This small molecule binds to this protein.
Small molecule (SMILES): O=P(O)(O)O[C@@H]1C(O)[C@H](OP(=O)(O)O)[C@@H](OP(=O)(O)O)C(O)[C@H]1OP(=O)(O)O

Sequence of chain 1.A:
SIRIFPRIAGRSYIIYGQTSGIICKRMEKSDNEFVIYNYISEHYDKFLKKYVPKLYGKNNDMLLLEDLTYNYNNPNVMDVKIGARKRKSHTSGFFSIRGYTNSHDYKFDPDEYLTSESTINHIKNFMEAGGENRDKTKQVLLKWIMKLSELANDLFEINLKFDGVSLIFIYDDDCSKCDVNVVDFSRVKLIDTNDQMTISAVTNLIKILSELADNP

Binding-site contacts:
Ligand atom O35 contacts residue LYS112 of chain 1.A at 3.9 Å.
Ligand atom P5 contacts residue LYS112 of chain 1.A at 3.7 Å.
Ligand atom O35 contacts residue ARG129 of chain 1.A at 3.5 Å.
Ligand atom O22 contacts residue LYS60 of chain 1.A at 3.5 Å (salt-bridge).
Ligand atom O41 contacts residue ARG42 of chain 1.A at 3.0 Å.
Ligand atom O16 contacts residue ARG42 of chain 1.A at 3.8 Å.
Ligand atom P2 contacts residue LYS117 of chain 1.A at 3.6 Å.
Ligand atom P5 contacts residue ADP1 of chain 1.B at 3.5 Å.
Ligand atom O44 contacts residue LYS112 of chain 1.A at 3.7 Å.
Ligand atom O24 contacts residue ARG116 of chain 1.A at 2.9 Å.
Ligand atom O31 contacts residue ARG42 of chain 1.A at 3.8 Å.
Ligand atom O24 contacts residue LYS112 of chain 1.A at 3.3 Å (salt-bridge).
Ligand atom O32 contacts residue LYS117 of chain 1.A at 3.0 Å.
Ligand atom O45 contacts residue MG1 of chain 1.C at 2.3 Å.
Ligand atom O25 contacts residue ADP1 of chain 1.B at 3.1 Å (h-bond).
Ligand atom O14 contacts residue LYS112 of chain 1.A at 3.2 Å (salt-bridge).
Ligand atom O24 contacts residue ARG218 of chain 1.A at 3.6 Å.
Ligand atom O31 contacts residue LYS60 of chain 1.A at 3.8 Å.
Ligand atom O22 contacts residue LYS117 of chain 1.A at 3.3 Å.
Ligand atom O13 contacts residue LYS117 of chain 1.A at 3.6 Å.
Ligand atom O34 contacts residue ARG116 of chain 1.A at 3.9 Å.
Ligand atom P5 contacts residue MG1 of chain 1.C at 3.6 Å.
Ligand atom P1 contacts residue LYS60 of chain 1.A at 3.8 Å.
Ligand atom O16 contacts residue ADP1 of chain 1.B at 3.8 Å.
Ligand atom C2 contacts residue ARG42 of chain 1.A at 3.4 Å.
Ligand atom O45 contacts residue ADP1 of chain 1.B at 2.9 Å (h-bond).
Ligand atom O44 contacts residue ARG116 of chain 1.A at 3.0 Å (salt-bridge).
Ligand atom O25 contacts residue GLY41 of chain 1.A at 2.8 Å.
Ligand atom O45 contacts residue LYS112 of chain 1.A at 2.8 Å (salt-bridge).
Ligand atom P4 contacts residue LYS112 of chain 1.A at 3.7 Å.
Ligand atom P1 contacts residue ARG42 of chain 1.A at 3.7 Å.
Ligand atom O21 contacts residue LYS60 of chain 1.A at 2.8 Å (salt-bridge).
Ligand atom O11 contacts residue ARG42 of chain 1.A at 3.0 Å (salt-bridge).
Ligand atom O24 contacts residue LYS117 of chain 1.A at 3.0 Å (salt-bridge).
Ligand atom O25 contacts residue ARG42 of chain 1.A at 3.7 Å.
Ligand atom O15 contacts residue LYS112 of chain 1.A at 3.6 Å.
Ligand atom P4 contacts residue ARG116 of chain 1.A at 3.9 Å.
Ligand atom P5 contacts residue GLY41 of chain 1.A at 3.9 Å.
Ligand atom O34 contacts residue ARG118 of chain 1.A at 3.8 Å.
Ligand atom O45 contacts residue ASP215 of chain 1.A at 3.6 Å.